Sequence of chain 13.D:
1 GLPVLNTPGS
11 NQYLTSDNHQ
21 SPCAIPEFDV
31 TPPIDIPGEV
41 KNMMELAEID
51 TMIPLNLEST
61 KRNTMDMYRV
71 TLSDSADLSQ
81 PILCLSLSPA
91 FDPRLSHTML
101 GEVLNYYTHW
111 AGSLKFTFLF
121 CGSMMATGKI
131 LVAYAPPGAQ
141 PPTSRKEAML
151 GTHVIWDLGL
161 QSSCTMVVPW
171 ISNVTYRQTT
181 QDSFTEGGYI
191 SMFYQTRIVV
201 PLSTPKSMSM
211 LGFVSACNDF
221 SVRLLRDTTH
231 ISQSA

Sequence of chain 13.B:
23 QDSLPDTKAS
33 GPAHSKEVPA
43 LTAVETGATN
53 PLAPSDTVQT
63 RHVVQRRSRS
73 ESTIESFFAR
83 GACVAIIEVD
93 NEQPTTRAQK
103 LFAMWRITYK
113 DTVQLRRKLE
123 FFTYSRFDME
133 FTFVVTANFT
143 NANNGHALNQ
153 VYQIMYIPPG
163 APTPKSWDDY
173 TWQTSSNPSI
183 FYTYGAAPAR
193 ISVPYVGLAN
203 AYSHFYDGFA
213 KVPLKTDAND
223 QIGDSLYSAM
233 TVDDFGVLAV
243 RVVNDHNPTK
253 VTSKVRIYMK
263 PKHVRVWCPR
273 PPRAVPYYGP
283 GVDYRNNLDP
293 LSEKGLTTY

Sequence of chain 14.D:
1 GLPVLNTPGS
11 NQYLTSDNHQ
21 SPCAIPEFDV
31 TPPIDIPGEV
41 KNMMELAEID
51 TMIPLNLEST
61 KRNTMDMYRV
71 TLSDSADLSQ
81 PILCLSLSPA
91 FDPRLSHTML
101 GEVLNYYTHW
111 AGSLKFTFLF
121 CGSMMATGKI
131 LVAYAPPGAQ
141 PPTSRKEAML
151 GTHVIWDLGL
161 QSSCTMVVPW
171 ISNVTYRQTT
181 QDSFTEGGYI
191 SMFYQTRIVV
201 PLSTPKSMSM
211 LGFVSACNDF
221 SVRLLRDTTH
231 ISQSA

The small molecule below binds the protein below.
Small molecule (SMILES): Cc1cc(CCCCCCCOc2ccc(C3=NCCO3)cc2)on1

Binding-site contacts:
Ligand atom C4A contacts residue ILE182 of chain 13.B at 3.9 Å (hydrophobic).
Ligand atom C4B contacts residue ILE193 of chain 13.B at 3.8 Å (hydrophobic).
Ligand atom C2B contacts residue VAL195 of chain 13.B at 3.9 Å (hydrophobic).
Ligand atom C6C contacts residue VAL198 of chain 13.B at 3.9 Å (hydrophobic).
Ligand atom N2 contacts residue TYR111 of chain 13.B at 3.1 Å.
Ligand atom C6C contacts residue PHE237 of chain 13.B at 3.9 Å (hydrophobic).
Ligand atom C5B contacts residue ILE193 of chain 13.B at 3.9 Å (hydrophobic).
Ligand atom C4A contacts residue PRO180 of chain 13.B at 3.3 Å (hydrophobic).
Ligand atom N2 contacts residue TYR204 of chain 13.B at 3.8 Å.
Ligand atom C2C contacts residue PHE237 of chain 13.B at 3.8 Å (hydrophobic).
Ligand atom O1 contacts residue TYR204 of chain 13.B at 3.6 Å.
Ligand atom C3 contacts residue TYR111 of chain 13.B at 3.2 Å (hydrophobic).
Ligand atom N3A contacts residue TYR158 of chain 13.B at 3.7 Å.
Ligand atom O1 contacts residue PHE129 of chain 13.B at 3.8 Å.
Ligand atom C4C contacts residue PHE237 of chain 13.B at 3.6 Å (hydrophobic).
Ligand atom C2A contacts residue ILE193 of chain 13.B at 3.9 Å (hydrophobic).
Ligand atom C2B contacts residue TYR158 of chain 13.B at 3.5 Å (hydrophobic).
Ligand atom C7C contacts residue TYR158 of chain 13.B at 3.8 Å (hydrophobic).
Ligand atom C5B contacts residue LEU240 of chain 13.B at 3.5 Å (hydrophobic).
Ligand atom C5A contacts residue ILE182 of chain 13.B at 3.5 Å (hydrophobic).
Ligand atom C5C contacts residue VAL195 of chain 13.B at 3.8 Å (hydrophobic).
Ligand atom N3A contacts residue PRO180 of chain 13.B at 3.7 Å.
Ligand atom C4A contacts residue SER181 of chain 13.B at 3.8 Å.
Ligand atom C31 contacts residue TYR111 of chain 13.B at 3.7 Å (hydrophobic).
Ligand atom C4 contacts residue TYR111 of chain 13.B at 3.6 Å (hydrophobic).
Ligand atom N3A contacts residue ALA24 of chain 13.D at 3.9 Å.
Ligand atom C31 contacts residue PHE237 of chain 13.B at 3.8 Å (hydrophobic).
Ligand atom C4 contacts residue PHE237 of chain 13.B at 3.1 Å (hydrophobic).
Ligand atom O1B contacts residue PHE133 of chain 13.B at 3.9 Å.
Ligand atom O1B contacts residue ILE109 of chain 13.B at 3.8 Å.
Ligand atom C4C contacts residue VAL198 of chain 13.B at 3.8 Å (hydrophobic).
Ligand atom C2A contacts residue TYR158 of chain 13.B at 3.9 Å (hydrophobic).
Ligand atom C5 contacts residue TYR111 of chain 13.B at 3.8 Å (hydrophobic).
Ligand atom C3B contacts residue TYR158 of chain 13.B at 3.4 Å (hydrophobic).
Ligand atom O1 contacts residue TYR111 of chain 13.B at 3.5 Å.
Ligand atom C3 contacts residue PHE237 of chain 13.B at 3.7 Å (hydrophobic).
Ligand atom C4B contacts residue TYR158 of chain 13.B at 3.8 Å (hydrophobic).
Ligand atom O1A contacts residue PHE135 of chain 13.B at 3.8 Å.
Ligand atom C5A contacts residue ILE156 of chain 13.B at 3.2 Å (hydrophobic).
Ligand atom C6B contacts residue PHE133 of chain 13.B at 3.5 Å (hydrophobic).